This small molecule binds to this protein.
Small molecule (SMILES): O=C(Nc1c[nH]nc1-c1nc2cc(CN3CCOCC3)ccc2[nH]1)NC1CC1

Sequence of chain 1.A:
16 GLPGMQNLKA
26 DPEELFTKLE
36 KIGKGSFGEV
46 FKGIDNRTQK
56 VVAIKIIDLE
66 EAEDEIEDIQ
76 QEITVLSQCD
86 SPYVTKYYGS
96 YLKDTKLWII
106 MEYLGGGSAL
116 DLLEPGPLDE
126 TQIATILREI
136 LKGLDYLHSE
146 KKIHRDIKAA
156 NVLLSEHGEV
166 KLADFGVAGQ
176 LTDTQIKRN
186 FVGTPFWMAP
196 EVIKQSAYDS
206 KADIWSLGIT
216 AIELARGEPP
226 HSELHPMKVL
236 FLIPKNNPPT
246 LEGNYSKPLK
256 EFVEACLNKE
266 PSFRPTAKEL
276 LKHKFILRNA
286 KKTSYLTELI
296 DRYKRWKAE

Binding-site contacts:
Ligand atom C8 contacts residue LEU158 of chain 1.A at 3.5 Å (hydrophobic).
Ligand atom C27 contacts residue TYR298 of chain 1.A at 3.3 Å (hydrophobic).
Ligand atom C23 contacts residue ILE37 of chain 1.A at 3.0 Å (hydrophobic).
Ligand atom C18 contacts residue GLY112 of chain 1.A at 3.6 Å.
Ligand atom N10 contacts residue GLU107 of chain 1.A at 2.8 Å (salt-bridge).
Ligand atom C26 contacts residue TYR298 of chain 1.A at 3.9 Å (hydrophobic).
Ligand atom C17 contacts residue LEU109 of chain 1.A at 3.5 Å (hydrophobic).
Ligand atom C14 contacts residue ILE37 of chain 1.A at 3.6 Å (hydrophobic).
Ligand atom C26 contacts residue LYS302 of chain 1.A at 3.3 Å.
Ligand atom C6 contacts residue LYS39 of chain 1.A at 3.5 Å.
Ligand atom N12 contacts residue TYR108 of chain 1.A at 3.8 Å.
Ligand atom C17 contacts residue GLY112 of chain 1.A at 3.5 Å.
Ligand atom N7 contacts residue LEU158 of chain 1.A at 3.7 Å.
Ligand atom N12 contacts residue LEU109 of chain 1.A at 3.0 Å (h-bond).
Ligand atom C19 contacts residue GLY112 of chain 1.A at 3.9 Å.
Ligand atom C16 contacts residue GLY112 of chain 1.A at 3.8 Å.
Ligand atom C9 contacts residue ALA58 of chain 1.A at 3.5 Å (hydrophobic).
Ligand atom C24 contacts residue ACT1 of chain 1.C at 3.8 Å.
Ligand atom C29 contacts residue ILE37 of chain 1.A at 3.8 Å (hydrophobic).
Ligand atom N15 contacts residue LEU109 of chain 1.A at 2.8 Å (h-bond).
Ligand atom N10 contacts residue LEU109 of chain 1.A at 3.6 Å.
Ligand atom C5 contacts residue GLY38 of chain 1.A at 3.5 Å.
Ligand atom C27 contacts residue LYS302 of chain 1.A at 3.9 Å.
Ligand atom C14 contacts residue LEU109 of chain 1.A at 3.8 Å (hydrophobic).
Ligand atom C9 contacts residue LEU158 of chain 1.A at 3.7 Å (hydrophobic).
Ligand atom N15 contacts residue ILE37 of chain 1.A at 3.9 Å.
Ligand atom C6 contacts residue GLY38 of chain 1.A at 3.7 Å.
Ligand atom C16 contacts residue LEU109 of chain 1.A at 3.4 Å (hydrophobic).
Ligand atom C9 contacts residue GLU107 of chain 1.A at 3.8 Å.
Ligand atom N3 contacts residue VAL45 of chain 1.A at 3.7 Å.
Ligand atom N12 contacts residue ALA58 of chain 1.A at 3.7 Å.
Ligand atom N30 contacts residue ILE37 of chain 1.A at 3.6 Å.
Ligand atom C28 contacts residue ILE37 of chain 1.A at 3.6 Å (hydrophobic).
Ligand atom N10 contacts residue TYR108 of chain 1.A at 3.9 Å.
Ligand atom C20 contacts residue ASP116 of chain 1.A at 3.6 Å.
Ligand atom N10 contacts residue ALA58 of chain 1.A at 3.3 Å.
Ligand atom N15 contacts residue TYR108 of chain 1.A at 3.7 Å.
Ligand atom C13 contacts residue LEU158 of chain 1.A at 3.8 Å (hydrophobic).
Ligand atom C5 contacts residue ILE37 of chain 1.A at 3.9 Å (hydrophobic).
Ligand atom N12 contacts residue GLU107 of chain 1.A at 3.6 Å.